Sequence of chain 1.E:
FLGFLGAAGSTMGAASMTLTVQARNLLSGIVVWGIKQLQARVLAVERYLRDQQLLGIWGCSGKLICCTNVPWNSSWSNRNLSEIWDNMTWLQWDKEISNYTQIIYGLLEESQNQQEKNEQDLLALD

This protein binds this small molecule.
Small molecule (SMILES): CC(=O)N[C@@H]1[C@@H](O)[C@H](O)[C@@H](CO)O[C@H]1O

Binding-site contacts:
Ligand atom N2 contacts residue ASN100 of chain 1.E at 2.8 Å (h-bond).
Ligand atom C3 contacts residue ASN100 of chain 1.E at 3.7 Å.
Ligand atom O5 contacts residue SER102 of chain 1.E at 3.2 Å (h-bond).
Ligand atom C2 contacts residue ASN100 of chain 1.E at 2.4 Å.
Ligand atom C8 contacts residue TRP99 of chain 1.E at 4.0 Å (hydrophobic).
Ligand atom C5 contacts residue SER102 of chain 1.E at 4.2 Å.
Ligand atom C8 contacts residue ASN100 of chain 1.E at 3.9 Å.
Ligand atom C8 contacts residue PRO98 of chain 1.E at 4.0 Å (hydrophobic).
Ligand atom C1 contacts residue ASN100 of chain 1.E at 1.5 Å.
Ligand atom C4 contacts residue ASN100 of chain 1.E at 4.2 Å.
Ligand atom O5 contacts residue ASN100 of chain 1.E at 2.4 Å (h-bond).
Ligand atom C7 contacts residue ASN100 of chain 1.E at 3.1 Å.
Ligand atom O7 contacts residue ASN100 of chain 1.E at 3.3 Å (h-bond).
Ligand atom C1 contacts residue SER102 of chain 1.E at 3.3 Å.
Ligand atom C5 contacts residue ASN100 of chain 1.E at 3.7 Å.